Binding-site contacts:
Ligand atom C2 contacts residue ASN257 of chain 1.A at 2.4 Å.
Ligand atom C5 contacts residue VAL90 of chain 1.A at 4.4 Å (hydrophobic).
Ligand atom C7 contacts residue VAL90 of chain 1.A at 4.0 Å (hydrophobic).
Ligand atom C5 contacts residue ASN257 of chain 1.A at 3.7 Å.
Ligand atom C1 contacts residue ASN257 of chain 1.A at 1.4 Å.
Ligand atom C6 contacts residue ASN245 of chain 1.A at 4.0 Å.
Ligand atom N2 contacts residue ASN257 of chain 1.A at 2.8 Å (h-bond).
Ligand atom O5 contacts residue ASN257 of chain 1.A at 2.4 Å (h-bond).
Ligand atom C4 contacts residue ASN257 of chain 1.A at 4.2 Å.
Ligand atom C1 contacts residue ASN245 of chain 1.A at 4.0 Å.
Ligand atom O7 contacts residue ASN257 of chain 1.A at 3.3 Å (h-bond).
Ligand atom C8 contacts residue GLU88 of chain 1.A at 3.8 Å.
Ligand atom C7 contacts residue ASN257 of chain 1.A at 3.2 Å.
Ligand atom C6 contacts residue GLU88 of chain 1.A at 4.2 Å.
Ligand atom C5 contacts residue ASN245 of chain 1.A at 4.3 Å.
Ligand atom C3 contacts residue ASN257 of chain 1.A at 3.6 Å.
Ligand atom O7 contacts residue VAL90 of chain 1.A at 3.8 Å.
Ligand atom C8 contacts residue VAL90 of chain 1.A at 3.7 Å (hydrophobic).
Ligand atom C8 contacts residue ASN257 of chain 1.A at 4.2 Å.
Ligand atom O5 contacts residue ASN245 of chain 1.A at 3.2 Å.

The small molecule below binds the protein below.
Small molecule (SMILES): CC(=O)N[C@H]1[C@H](O[C@H]2[C@H](O)[C@@H](NC(C)=O)CO[C@@H]2CO)O[C@H](CO)[C@@H](O)[C@@H]1O

Sequence of chain 1.A:
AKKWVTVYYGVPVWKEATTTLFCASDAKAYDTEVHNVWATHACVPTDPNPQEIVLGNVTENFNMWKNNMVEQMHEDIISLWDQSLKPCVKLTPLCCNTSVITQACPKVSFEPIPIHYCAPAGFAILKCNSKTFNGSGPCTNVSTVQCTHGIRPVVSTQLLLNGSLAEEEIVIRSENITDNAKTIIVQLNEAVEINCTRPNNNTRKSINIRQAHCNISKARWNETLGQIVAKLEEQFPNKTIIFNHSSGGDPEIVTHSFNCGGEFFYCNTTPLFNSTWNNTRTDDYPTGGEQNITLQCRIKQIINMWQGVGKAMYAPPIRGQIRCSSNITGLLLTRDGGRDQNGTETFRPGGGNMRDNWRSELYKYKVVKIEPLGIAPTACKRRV